The small molecule below binds the protein below.
Small molecule (SMILES): CCC(O)(CC)c1ccc2cc(-c3[nH]nc4cc(C(F)F)sc34)[nH]c2c1

Binding-site contacts:
Ligand atom NAA contacts residue ALA35 of chain 1.A at 3.4 Å.
Ligand atom CAG contacts residue ILE15 of chain 1.A at 3.5 Å (hydrophobic).
Ligand atom FAZ contacts residue SER145 of chain 1.A at 3.2 Å.
Ligand atom CAH contacts residue MET84 of chain 1.A at 3.4 Å (hydrophobic).
Ligand atom SAO contacts residue VAL23 of chain 1.A at 3.8 Å.
Ligand atom CAF contacts residue ILE15 of chain 1.A at 3.7 Å (hydrophobic).
Ligand atom FAY contacts residue LYS37 of chain 1.A at 3.1 Å.
Ligand atom FAZ contacts residue ASP146 of chain 1.A at 3.8 Å.
Ligand atom FAZ contacts residue PHE81 of chain 1.A at 2.9 Å.
Ligand atom NAA contacts residue GLU82 of chain 1.A at 2.9 Å (salt-bridge).
Ligand atom NAA contacts residue LEU135 of chain 1.A at 3.8 Å.
Ligand atom CAQ contacts residue LEU135 of chain 1.A at 3.5 Å (hydrophobic).
Ligand atom CAM contacts residue LEU135 of chain 1.A at 3.5 Å (hydrophobic).
Ligand atom CAW contacts residue GLU85 of chain 1.A at 3.4 Å.
Ligand atom CAL contacts residue ILE15 of chain 1.A at 3.7 Å (hydrophobic).
Ligand atom CAM contacts residue ALA35 of chain 1.A at 3.5 Å (hydrophobic).
Ligand atom NAB contacts residue ALA35 of chain 1.A at 3.4 Å.
Ligand atom CAX contacts residue HIS86 of chain 1.A at 3.3 Å.
Ligand atom NAE contacts residue PHE83 of chain 1.A at 3.4 Å.
Ligand atom NAB contacts residue GLU82 of chain 1.A at 3.6 Å (salt-bridge).
Ligand atom CAI contacts residue MET84 of chain 1.A at 3.6 Å (hydrophobic).
Ligand atom CAN contacts residue ALA35 of chain 1.A at 3.6 Å (hydrophobic).
Ligand atom CAU contacts residue ILE15 of chain 1.A at 3.6 Å (hydrophobic).
Ligand atom CAC contacts residue ALA35 of chain 1.A at 3.6 Å (hydrophobic).
Ligand atom CAI contacts residue GLY87 of chain 1.A at 3.6 Å.
Ligand atom CAH contacts residue GLY87 of chain 1.A at 3.4 Å.
Ligand atom CAH contacts residue ILE15 of chain 1.A at 3.6 Å (hydrophobic).
Ligand atom CAH contacts residue PHE83 of chain 1.A at 3.7 Å (hydrophobic).
Ligand atom CAG contacts residue GLY87 of chain 1.A at 3.5 Å.
Ligand atom CAV contacts residue SER145 of chain 1.A at 3.7 Å.
Ligand atom CAX contacts residue GLY87 of chain 1.A at 3.8 Å.
Ligand atom CAN contacts residue LEU135 of chain 1.A at 3.6 Å (hydrophobic).
Ligand atom NAE contacts residue GLY87 of chain 1.A at 3.8 Å.
Ligand atom CAQ contacts residue PHE81 of chain 1.A at 3.7 Å (hydrophobic).
Ligand atom CAD contacts residue MET84 of chain 1.A at 3.8 Å (hydrophobic).
Ligand atom FAY contacts residue PHE81 of chain 1.A at 3.7 Å.
Ligand atom NAE contacts residue MET84 of chain 1.A at 2.8 Å (h-bond).
Ligand atom NAA contacts residue MET84 of chain 1.A at 3.6 Å (h-bond).
Ligand atom NAB contacts residue MET84 of chain 1.A at 3.0 Å (h-bond).
Ligand atom CAI contacts residue PHE83 of chain 1.A at 3.7 Å (hydrophobic).

Sequence of chain 1.A:
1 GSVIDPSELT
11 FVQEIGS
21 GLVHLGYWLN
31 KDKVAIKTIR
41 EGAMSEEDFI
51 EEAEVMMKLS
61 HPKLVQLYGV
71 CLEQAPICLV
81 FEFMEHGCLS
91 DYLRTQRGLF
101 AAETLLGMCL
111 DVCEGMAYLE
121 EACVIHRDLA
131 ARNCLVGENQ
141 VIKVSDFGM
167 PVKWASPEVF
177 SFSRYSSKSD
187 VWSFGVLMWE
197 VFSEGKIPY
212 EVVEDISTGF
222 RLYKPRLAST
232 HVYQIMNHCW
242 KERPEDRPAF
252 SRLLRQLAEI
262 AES